The small molecule below binds the protein below.
Small molecule (SMILES): CC(=O)N[C@@H]1[C@@H](O)[C@H](O)[C@@H](CO)O[C@H]1O

Sequence of chain 1.B:
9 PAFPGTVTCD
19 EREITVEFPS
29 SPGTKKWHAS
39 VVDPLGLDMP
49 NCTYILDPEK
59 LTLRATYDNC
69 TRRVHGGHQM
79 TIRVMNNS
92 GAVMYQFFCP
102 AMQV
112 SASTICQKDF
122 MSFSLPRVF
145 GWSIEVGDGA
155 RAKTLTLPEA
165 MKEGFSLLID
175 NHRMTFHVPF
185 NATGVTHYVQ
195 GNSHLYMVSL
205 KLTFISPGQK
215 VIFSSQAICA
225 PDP

Binding-site contacts:
Ligand atom C7 contacts residue ASN185 of chain 1.B at 3.3 Å.
Ligand atom O7 contacts residue ASN185 of chain 1.B at 3.3 Å (h-bond).
Ligand atom C5 contacts residue ASN185 of chain 1.B at 3.6 Å.
Ligand atom C8 contacts residue ASN185 of chain 1.B at 3.8 Å.
Ligand atom O6 contacts residue ASP120 of chain 1.B at 3.9 Å.
Ligand atom C4 contacts residue ASN185 of chain 1.B at 4.2 Å.
Ligand atom C8 contacts residue ALA186 of chain 1.B at 4.3 Å (hydrophobic).
Ligand atom N2 contacts residue ASN185 of chain 1.B at 2.9 Å (h-bond).
Ligand atom C1 contacts residue ASN185 of chain 1.B at 1.4 Å.
Ligand atom C3 contacts residue ASN185 of chain 1.B at 3.8 Å.
Ligand atom O5 contacts residue ASN185 of chain 1.B at 2.4 Å (h-bond).
Ligand atom C2 contacts residue ASN185 of chain 1.B at 2.5 Å.